This small molecule binds to this protein.
Small molecule (SMILES): O=P(O)(O)OC[C@H]1O[C@](O)(CO)[C@@H](O)[C@@H]1O

Sequence of chain 2.A:
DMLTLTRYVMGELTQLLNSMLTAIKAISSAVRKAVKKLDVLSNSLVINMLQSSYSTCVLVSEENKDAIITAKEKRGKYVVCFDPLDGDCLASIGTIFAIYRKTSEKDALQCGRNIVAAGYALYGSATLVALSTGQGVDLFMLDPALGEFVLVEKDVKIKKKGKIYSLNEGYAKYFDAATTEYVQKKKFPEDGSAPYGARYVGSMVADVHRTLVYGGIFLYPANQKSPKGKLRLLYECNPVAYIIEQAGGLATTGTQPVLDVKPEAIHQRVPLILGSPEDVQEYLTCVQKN

Sequence of chain 3.A:
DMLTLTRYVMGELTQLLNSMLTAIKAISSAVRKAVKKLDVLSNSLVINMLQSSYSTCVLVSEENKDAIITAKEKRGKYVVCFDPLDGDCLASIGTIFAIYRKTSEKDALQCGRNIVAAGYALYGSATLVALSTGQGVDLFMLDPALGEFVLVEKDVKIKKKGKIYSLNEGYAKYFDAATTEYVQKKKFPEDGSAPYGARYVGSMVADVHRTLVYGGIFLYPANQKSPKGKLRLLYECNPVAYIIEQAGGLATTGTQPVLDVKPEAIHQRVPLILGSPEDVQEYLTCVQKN

Binding-site contacts:
Ligand atom O3P contacts residue ASN212 of chain 2.A at 3.9 Å.
Ligand atom O1P contacts residue TYR264 of chain 2.A at 3.7 Å.
Ligand atom O2P contacts residue ASN212 of chain 2.A at 4.0 Å.
Ligand atom O6 contacts residue TYR264 of chain 2.A at 3.5 Å.
Ligand atom O1P contacts residue ARG243 of chain 3.A at 3.6 Å.
Ligand atom O3P contacts residue TYR215 of chain 2.A at 4.0 Å.
Ligand atom O4 contacts residue LEU275 of chain 2.A at 4.0 Å.
Ligand atom O2P contacts residue TYR264 of chain 2.A at 2.6 Å (h-bond).
Ligand atom C3 contacts residue ASP121 of chain 2.A at 3.5 Å.
Ligand atom O1P contacts residue TYR244 of chain 2.A at 2.7 Å (h-bond).
Ligand atom O1P contacts residue ASN212 of chain 2.A at 2.9 Å (h-bond).
Ligand atom O1 contacts residue LEU275 of chain 2.A at 4.0 Å.
Ligand atom C6 contacts residue TYR244 of chain 2.A at 3.6 Å (hydrophobic).
Ligand atom C1 contacts residue LYS274 of chain 2.A at 3.9 Å.
Ligand atom P contacts residue TYR215 of chain 2.A at 3.7 Å.
Ligand atom O1 contacts residue GLU280 of chain 2.A at 2.6 Å (salt-bridge).
Ligand atom O2P contacts residue LYS274 of chain 2.A at 3.9 Å.
Ligand atom C4 contacts residue GLY246 of chain 2.A at 3.6 Å.
Ligand atom O3 contacts residue MET248 of chain 2.A at 2.8 Å (h-bond).
Ligand atom C2 contacts residue LYS274 of chain 2.A at 4.0 Å.
Ligand atom C6 contacts residue GLY246 of chain 2.A at 3.8 Å.
Ligand atom C1 contacts residue GLU280 of chain 2.A at 4.0 Å.
Ligand atom P contacts residue ASN212 of chain 2.A at 3.7 Å.
Ligand atom C4 contacts residue MET248 of chain 2.A at 3.6 Å (hydrophobic).
Ligand atom C5 contacts residue LYS274 of chain 2.A at 3.9 Å.
Ligand atom P contacts residue LYS274 of chain 2.A at 4.0 Å.
Ligand atom O2P contacts residue TYR215 of chain 2.A at 2.6 Å (h-bond).
Ligand atom O1 contacts residue ASP121 of chain 2.A at 3.4 Å (salt-bridge).
Ligand atom P contacts residue ARG243 of chain 3.A at 4.0 Å.
Ligand atom O3 contacts residue ASP121 of chain 2.A at 2.5 Å (salt-bridge).
Ligand atom C6 contacts residue TYR264 of chain 2.A at 4.0 Å (hydrophobic).
Ligand atom P contacts residue TYR244 of chain 2.A at 3.9 Å.
Ligand atom O6 contacts residue LYS274 of chain 2.A at 3.0 Å (salt-bridge).
Ligand atom O5 contacts residue LYS274 of chain 2.A at 3.0 Å (salt-bridge).
Ligand atom O3 contacts residue SER247 of chain 2.A at 3.7 Å.
Ligand atom O3P contacts residue ARG243 of chain 3.A at 2.8 Å (salt-bridge).
Ligand atom P contacts residue TYR264 of chain 2.A at 3.8 Å.
Ligand atom O4 contacts residue MET248 of chain 2.A at 3.2 Å (h-bond).
Ligand atom C3 contacts residue MET248 of chain 2.A at 3.6 Å (hydrophobic).
Ligand atom C6 contacts residue LYS274 of chain 2.A at 4.0 Å.